Sequence of chain 1.A:
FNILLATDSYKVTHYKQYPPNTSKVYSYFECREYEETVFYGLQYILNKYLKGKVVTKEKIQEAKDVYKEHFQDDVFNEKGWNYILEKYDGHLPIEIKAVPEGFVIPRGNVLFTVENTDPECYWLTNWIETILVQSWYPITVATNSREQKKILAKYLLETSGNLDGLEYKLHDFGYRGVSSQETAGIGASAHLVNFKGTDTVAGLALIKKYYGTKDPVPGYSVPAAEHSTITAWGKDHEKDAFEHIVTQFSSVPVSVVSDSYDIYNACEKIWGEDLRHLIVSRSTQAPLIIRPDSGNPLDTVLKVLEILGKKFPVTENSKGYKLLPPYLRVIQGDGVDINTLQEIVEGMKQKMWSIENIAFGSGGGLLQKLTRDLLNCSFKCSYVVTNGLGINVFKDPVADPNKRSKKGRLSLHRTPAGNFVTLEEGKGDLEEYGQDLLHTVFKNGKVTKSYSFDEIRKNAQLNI

Sequence of chain 1.B:
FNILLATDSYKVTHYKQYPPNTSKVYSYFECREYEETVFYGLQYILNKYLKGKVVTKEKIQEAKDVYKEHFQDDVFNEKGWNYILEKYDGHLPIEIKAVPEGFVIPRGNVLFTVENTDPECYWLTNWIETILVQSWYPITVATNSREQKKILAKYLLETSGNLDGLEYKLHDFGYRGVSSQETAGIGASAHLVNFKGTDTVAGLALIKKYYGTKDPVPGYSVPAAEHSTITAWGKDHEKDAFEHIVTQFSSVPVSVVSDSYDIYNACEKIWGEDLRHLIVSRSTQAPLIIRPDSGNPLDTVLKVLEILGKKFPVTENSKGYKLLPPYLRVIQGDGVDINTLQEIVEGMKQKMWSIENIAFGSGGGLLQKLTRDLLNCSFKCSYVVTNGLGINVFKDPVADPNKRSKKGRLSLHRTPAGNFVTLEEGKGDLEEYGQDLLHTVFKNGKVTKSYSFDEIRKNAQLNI

Binding-site contacts:
Ligand atom C3R contacts residue ASP313 of chain 1.B at 3.3 Å.
Ligand atom O2R contacts residue MG1 of chain 1.H at 2.2 Å.
Ligand atom C7 contacts residue TYR18 of chain 1.A at 3.4 Å (hydrophobic).
Ligand atom C4R contacts residue POP1 of chain 1.F at 3.4 Å.
Ligand atom C7 contacts residue PHE193 of chain 1.B at 3.3 Å (hydrophobic).
Ligand atom O3R contacts residue ASP313 of chain 1.B at 2.5 Å (salt-bridge).
Ligand atom O3P contacts residue GLY384 of chain 1.B at 2.6 Å (h-bond).
Ligand atom O7 contacts residue ARG311 of chain 1.B at 3.1 Å (salt-bridge).
Ligand atom C2R contacts residue POP1 of chain 1.F at 3.6 Å.
Ligand atom C4 contacts residue TYR18 of chain 1.A at 3.5 Å (hydrophobic).
Ligand atom O2R contacts residue ARG311 of chain 1.B at 2.8 Å (salt-bridge).
Ligand atom C3R contacts residue MG1 of chain 1.H at 3.2 Å.
Ligand atom O2P contacts residue GLY383 of chain 1.B at 2.8 Å (h-bond).
Ligand atom C4 contacts residue PHE193 of chain 1.B at 3.5 Å (hydrophobic).
Ligand atom N1 contacts residue TYR18 of chain 1.A at 3.6 Å.
Ligand atom O7 contacts residue PHE193 of chain 1.B at 3.3 Å.
Ligand atom C1R contacts residue POP1 of chain 1.F at 3.5 Å.
Ligand atom O2R contacts residue ASP313 of chain 1.B at 3.3 Å (salt-bridge).
Ligand atom O5R contacts residue ARG392 of chain 1.A at 3.5 Å (salt-bridge).
Ligand atom P contacts residue GLY384 of chain 1.B at 3.5 Å.
Ligand atom O3P contacts residue GLY383 of chain 1.B at 3.3 Å.
Ligand atom C2R contacts residue MG1 of chain 1.H at 3.2 Å.
Ligand atom N7 contacts residue PHE193 of chain 1.B at 3.6 Å.
Ligand atom C6 contacts residue ARG196 of chain 1.B at 3.3 Å.
Ligand atom O2P contacts residue GLY384 of chain 1.B at 3.4 Å (h-bond).
Ligand atom C3 contacts residue PHE193 of chain 1.B at 3.6 Å (hydrophobic).
Ligand atom C2 contacts residue TYR18 of chain 1.A at 3.6 Å (hydrophobic).
Ligand atom C3R contacts residue GLY353 of chain 1.B at 3.3 Å.
Ligand atom C3 contacts residue TYR18 of chain 1.A at 3.5 Å (hydrophobic).
Ligand atom N7 contacts residue TYR18 of chain 1.A at 3.4 Å.
Ligand atom C4 contacts residue ASP219 of chain 1.B at 3.3 Å.
Ligand atom C6 contacts residue PHE193 of chain 1.B at 3.6 Å (hydrophobic).
Ligand atom N7 contacts residue ASP219 of chain 1.B at 3.2 Å (salt-bridge).
Ligand atom C2R contacts residue ARG311 of chain 1.B at 3.2 Å.
Ligand atom O3R contacts residue MG1 of chain 1.H at 2.4 Å.
Ligand atom C5R contacts residue GLY353 of chain 1.B at 3.5 Å.
Ligand atom C2 contacts residue PHE193 of chain 1.B at 3.5 Å (hydrophobic).
Ligand atom O2R contacts residue POP1 of chain 1.F at 3.1 Å (h-bond).
Ligand atom O4R contacts residue POP1 of chain 1.F at 3.5 Å (h-bond).
Ligand atom O3R contacts residue POP1 of chain 1.F at 3.3 Å (h-bond).

The protein below binds the small molecule below.
Small molecule (SMILES): NC(=O)c1ccc[n+]([C@@H]2O[C@H](COP(=O)(O)O)[C@@H](O)[C@H]2O)c1